Sequence of chain 1.B:
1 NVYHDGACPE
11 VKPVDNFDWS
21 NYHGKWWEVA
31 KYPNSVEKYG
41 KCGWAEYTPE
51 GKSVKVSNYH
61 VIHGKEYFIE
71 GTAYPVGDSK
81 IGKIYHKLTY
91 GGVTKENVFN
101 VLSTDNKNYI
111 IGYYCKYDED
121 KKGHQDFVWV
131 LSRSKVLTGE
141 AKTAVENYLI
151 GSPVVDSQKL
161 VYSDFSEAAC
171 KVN

The small molecule below binds the protein below.
Small molecule (SMILES): C=Cc1c(/C=c2\[nH]c(=CC3=NC(=O)C(CCC(=O)O)=C3C)c(C=C)c2C)[nH]c(C=C2NC(=O)C(CCC(=O)O)=C2C)c1C

Binding-site contacts:
Ligand atom CBB contacts residue ALA45 of chain 1.B at 3.5 Å (hydrophobic).
Ligand atom OA contacts residue ILE69 of chain 1.B at 3.5 Å.
Ligand atom CMB contacts residue GLU37 of chain 1.B at 3.7 Å.
Ligand atom CBD contacts residue TYR90 of chain 1.B at 3.5 Å (hydrophobic).
Ligand atom CBC contacts residue PHE99 of chain 1.B at 3.5 Å (hydrophobic).
Ligand atom NA contacts residue TYR90 of chain 1.B at 3.7 Å.
Ligand atom C4C contacts residue TRP129 of chain 1.B at 3.6 Å (hydrophobic).
Ligand atom CHD contacts residue LEU88 of chain 1.B at 3.5 Å (hydrophobic).
Ligand atom CBB contacts residue LEU131 of chain 1.B at 3.5 Å (hydrophobic).
Ligand atom OA contacts residue VAL36 of chain 1.B at 3.7 Å.
Ligand atom OD contacts residue PHE127 of chain 1.B at 3.5 Å.
Ligand atom CMA contacts residue HIS60 of chain 1.B at 3.5 Å.
Ligand atom C4B contacts residue ASN58 of chain 1.B at 3.6 Å.
Ligand atom C1B contacts residue GLU37 of chain 1.B at 3.7 Å.
Ligand atom C1C contacts residue TRP129 of chain 1.B at 3.5 Å (hydrophobic).
Ligand atom CBB contacts residue TRP44 of chain 1.B at 3.4 Å (hydrophobic).
Ligand atom CHB contacts residue GLU37 of chain 1.B at 3.6 Å.
Ligand atom CMC contacts residue PHE99 of chain 1.B at 3.6 Å (hydrophobic).
Ligand atom C1A contacts residue ILE69 of chain 1.B at 3.5 Å (hydrophobic).
Ligand atom C4D contacts residue PHE127 of chain 1.B at 3.7 Å (hydrophobic).
Ligand atom NC contacts residue TRP129 of chain 1.B at 3.5 Å.
Ligand atom CMB contacts residue GLU28 of chain 1.B at 3.6 Å.
Ligand atom CMD contacts residue TYR114 of chain 1.B at 3.6 Å (hydrophobic).
Ligand atom CAC contacts residue HIS86 of chain 1.B at 3.6 Å.
Ligand atom C1A contacts residue TYR90 of chain 1.B at 3.5 Å (hydrophobic).
Ligand atom CHC contacts residue TRP129 of chain 1.B at 3.6 Å (hydrophobic).
Ligand atom CBC contacts residue TRP129 of chain 1.B at 3.6 Å (hydrophobic).
Ligand atom CMB contacts residue TYR59 of chain 1.B at 3.4 Å (hydrophobic).
Ligand atom C1B contacts residue ASN58 of chain 1.B at 3.4 Å.
Ligand atom OA contacts residue TYR90 of chain 1.B at 2.7 Å (h-bond).
Ligand atom C3C contacts residue TRP129 of chain 1.B at 3.6 Å (hydrophobic).
Ligand atom OD contacts residue VAL36 of chain 1.B at 3.0 Å.
Ligand atom CGD contacts residue LYS116 of chain 1.B at 3.3 Å.
Ligand atom CAB contacts residue GLU28 of chain 1.B at 3.5 Å.
Ligand atom NB contacts residue ASN58 of chain 1.B at 3.6 Å (h-bond).
Ligand atom O1D contacts residue LYS116 of chain 1.B at 3.1 Å (salt-bridge).
Ligand atom C3B contacts residue GLU28 of chain 1.B at 3.7 Å.
Ligand atom O2D contacts residue LYS116 of chain 1.B at 3.0 Å (salt-bridge).
Ligand atom C2D contacts residue TYR90 of chain 1.B at 3.6 Å (hydrophobic).
Ligand atom CBC contacts residue TYR114 of chain 1.B at 3.4 Å (hydrophobic).